Sequence of chain 1.D:
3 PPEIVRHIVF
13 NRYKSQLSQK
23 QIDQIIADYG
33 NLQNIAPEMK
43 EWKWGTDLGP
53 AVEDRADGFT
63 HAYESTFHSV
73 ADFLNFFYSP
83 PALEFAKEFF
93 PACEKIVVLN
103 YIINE

The protein below binds the small molecule below.
Small molecule (SMILES): N#C[C@H](O)c1ccccc1

Binding-site contacts:
Ligand atom N9 contacts residue VAL100 of chain 1.C at 3.7 Å.
Ligand atom C6 contacts residue PHE92 of chain 1.C at 3.6 Å (hydrophobic).
Ligand atom C8 contacts residue VAL11 of chain 1.C at 3.5 Å (hydrophobic).
Ligand atom C8 contacts residue GLU55 of chain 1.D at 4.2 Å.
Ligand atom C4 contacts residue ALA88 of chain 1.C at 4.0 Å (hydrophobic).
Ligand atom C3 contacts residue PHE87 of chain 1.C at 4.2 Å (hydrophobic).
Ligand atom C3 contacts residue LEU34 of chain 1.C at 4.1 Å (hydrophobic).
Ligand atom C5 contacts residue PHE92 of chain 1.C at 3.8 Å (hydrophobic).
Ligand atom C2 contacts residue HIS9 of chain 1.C at 4.2 Å.
Ligand atom C3 contacts residue PHE79 of chain 1.C at 4.4 Å (hydrophobic).
Ligand atom C5 contacts residue PHE79 of chain 1.C at 4.3 Å (hydrophobic).
Ligand atom C8 contacts residue HIS9 of chain 1.C at 3.2 Å.
Ligand atom N9 contacts residue HIS9 of chain 1.C at 3.5 Å.
Ligand atom C2 contacts residue TYR31 of chain 1.C at 4.3 Å (hydrophobic).
Ligand atom C1 contacts residue HIS9 of chain 1.C at 4.2 Å.
Ligand atom C1 contacts residue TYR31 of chain 1.C at 4.1 Å (hydrophobic).
Ligand atom C4 contacts residue PHE79 of chain 1.C at 4.3 Å (hydrophobic).
Ligand atom C7 contacts residue VAL11 of chain 1.C at 3.9 Å (hydrophobic).
Ligand atom C6 contacts residue PHE91 of chain 1.C at 4.4 Å (hydrophobic).
Ligand atom C7 contacts residue HIS9 of chain 1.C at 3.4 Å.
Ligand atom C1 contacts residue PHE87 of chain 1.C at 4.2 Å (hydrophobic).
Ligand atom C4 contacts residue PHE87 of chain 1.C at 4.0 Å (hydrophobic).
Ligand atom N9 contacts residue PHE92 of chain 1.C at 3.6 Å.
Ligand atom C8 contacts residue TYR31 of chain 1.C at 4.0 Å (hydrophobic).
Ligand atom C2 contacts residue PHE78 of chain 1.C at 3.9 Å (hydrophobic).
Ligand atom C5 contacts residue ALA88 of chain 1.C at 3.6 Å (hydrophobic).
Ligand atom C5 contacts residue PHE87 of chain 1.C at 4.0 Å (hydrophobic).
Ligand atom O10 contacts residue VAL11 of chain 1.C at 3.7 Å.
Ligand atom O10 contacts residue HIS9 of chain 1.C at 2.5 Å (h-bond).
Ligand atom C7 contacts residue TYR31 of chain 1.C at 3.0 Å (hydrophobic).
Ligand atom C3 contacts residue ALA84 of chain 1.C at 3.8 Å (hydrophobic).
Ligand atom C8 contacts residue PHE92 of chain 1.C at 4.0 Å (hydrophobic).
Ligand atom C2 contacts residue PHE87 of chain 1.C at 4.3 Å (hydrophobic).
Ligand atom C3 contacts residue PHE78 of chain 1.C at 3.8 Å (hydrophobic).
Ligand atom C4 contacts residue ALA84 of chain 1.C at 3.2 Å (hydrophobic).
Ligand atom N9 contacts residue GLU55 of chain 1.D at 3.1 Å (salt-bridge).
Ligand atom O10 contacts residue TYR31 of chain 1.C at 2.1 Å (h-bond).
Ligand atom C6 contacts residue PHE87 of chain 1.C at 4.1 Å (hydrophobic).
Ligand atom C5 contacts residue ALA84 of chain 1.C at 4.0 Å (hydrophobic).
Ligand atom N9 contacts residue VAL11 of chain 1.C at 3.7 Å.

Sequence of chain 1.C:
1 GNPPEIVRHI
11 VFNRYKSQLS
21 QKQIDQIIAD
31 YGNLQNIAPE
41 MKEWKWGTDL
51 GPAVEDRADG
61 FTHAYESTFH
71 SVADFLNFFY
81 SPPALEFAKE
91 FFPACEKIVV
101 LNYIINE